Sequence of chain 1.D:
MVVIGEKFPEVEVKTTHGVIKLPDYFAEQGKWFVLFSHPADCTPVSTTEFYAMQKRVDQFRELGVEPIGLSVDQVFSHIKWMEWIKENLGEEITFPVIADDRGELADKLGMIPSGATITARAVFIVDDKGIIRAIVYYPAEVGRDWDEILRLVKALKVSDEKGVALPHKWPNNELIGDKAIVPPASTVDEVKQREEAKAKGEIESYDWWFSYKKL

Sequence of chain 1.C:
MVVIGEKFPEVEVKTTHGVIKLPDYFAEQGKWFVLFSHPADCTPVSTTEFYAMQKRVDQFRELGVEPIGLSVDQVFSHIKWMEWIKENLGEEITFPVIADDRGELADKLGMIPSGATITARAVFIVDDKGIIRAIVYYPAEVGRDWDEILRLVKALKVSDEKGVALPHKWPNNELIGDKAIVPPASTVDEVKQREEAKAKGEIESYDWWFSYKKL

Binding-site contacts:
Ligand atom O1 contacts residue ILE181 of chain 1.D at 4.0 Å.
Ligand atom C7 contacts residue ALA165 of chain 1.D at 4.4 Å (hydrophobic).
Ligand atom C7 contacts residue VAL164 of chain 1.D at 3.7 Å (hydrophobic).
Ligand atom C5 contacts residue PRO183 of chain 1.D at 4.1 Å (hydrophobic).
Ligand atom C1 contacts residue ASP41 of chain 1.C at 3.6 Å.
Ligand atom C2 contacts residue CYS42 of chain 1.C at 2.7 Å (hydrophobic).
Ligand atom C5 contacts residue CYS42 of chain 1.C at 4.4 Å (hydrophobic).
Ligand atom C7 contacts residue GLY163 of chain 1.D at 4.4 Å.
Ligand atom C9 contacts residue ALA165 of chain 1.D at 4.3 Å (hydrophobic).
Ligand atom C12 contacts residue SER159 of chain 1.D at 4.2 Å.
Ligand atom C2 contacts residue PRO183 of chain 1.D at 4.0 Å (hydrophobic).
Ligand atom O1 contacts residue VAL182 of chain 1.D at 3.6 Å.
Ligand atom C3 contacts residue PRO183 of chain 1.D at 4.3 Å (hydrophobic).
Ligand atom C6 contacts residue GLU141 of chain 1.C at 4.4 Å.
Ligand atom C9 contacts residue VAL164 of chain 1.D at 3.3 Å (hydrophobic).
Ligand atom C10 contacts residue GLY163 of chain 1.D at 3.3 Å.
Ligand atom C2 contacts residue ALA165 of chain 1.D at 3.5 Å (hydrophobic).
Ligand atom C1 contacts residue PRO184 of chain 1.D at 3.7 Å (hydrophobic).
Ligand atom C10 contacts residue VAL164 of chain 1.D at 3.6 Å (hydrophobic).
Ligand atom C6 contacts residue CYS42 of chain 1.C at 4.4 Å (hydrophobic).
Ligand atom C9 contacts residue GLY163 of chain 1.D at 3.2 Å.
Ligand atom O1 contacts residue CYS42 of chain 1.C at 3.6 Å (h-bond).
Ligand atom C1 contacts residue CYS42 of chain 1.C at 1.8 Å (hydrophobic).
Ligand atom C3 contacts residue CYS42 of chain 1.C at 3.3 Å (hydrophobic).
Ligand atom O1 contacts residue ALA165 of chain 1.D at 3.4 Å.
Ligand atom C10 contacts residue SER159 of chain 1.D at 3.8 Å.
Ligand atom C1 contacts residue ALA165 of chain 1.D at 4.2 Å (hydrophobic).
Ligand atom C5 contacts residue VAL164 of chain 1.D at 3.9 Å (hydrophobic).
Ligand atom O1 contacts residue PRO183 of chain 1.D at 3.3 Å.
Ligand atom C5 contacts residue ALA165 of chain 1.D at 3.7 Å (hydrophobic).
Ligand atom C2 contacts residue PRO184 of chain 1.D at 3.6 Å (hydrophobic).
Ligand atom C3 contacts residue ALA165 of chain 1.D at 3.8 Å (hydrophobic).
Ligand atom C4 contacts residue CYS42 of chain 1.C at 3.2 Å (hydrophobic).
Ligand atom O1 contacts residue PRO184 of chain 1.D at 3.4 Å.

This small molecule binds to this protein.
Small molecule (SMILES): CC(=O)c1ccc2ccccc2c1